Sequence of chain 1.A:
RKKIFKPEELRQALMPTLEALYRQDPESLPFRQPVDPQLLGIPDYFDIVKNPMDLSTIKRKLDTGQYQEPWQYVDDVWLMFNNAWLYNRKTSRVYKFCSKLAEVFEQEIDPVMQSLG

Binding-site contacts:
Ligand atom OAM contacts residue VAL51 of chain 1.A at 4.2 Å.
Ligand atom CAF contacts residue LEU56 of chain 1.A at 4.1 Å (hydrophobic).
Ligand atom CAL contacts residue PHE47 of chain 1.A at 4.0 Å (hydrophobic).
Ligand atom CAS contacts residue LEU45 of chain 1.A at 3.9 Å (hydrophobic).
Ligand atom CAH contacts residue VAL51 of chain 1.A at 4.2 Å (hydrophobic).
Ligand atom CAK contacts residue VAL110 of chain 1.A at 3.7 Å (hydrophobic).
Ligand atom C contacts residue PRO46 of chain 1.A at 3.9 Å (hydrophobic).
Ligand atom NAO contacts residue PRO46 of chain 1.A at 4.2 Å.
Ligand atom CA contacts residue LEU56 of chain 1.A at 3.8 Å (hydrophobic).
Ligand atom OAX contacts residue LEU45 of chain 1.A at 3.8 Å.
Ligand atom OAW contacts residue ARG109 of chain 1.A at 2.8 Å (salt-bridge).
Ligand atom CAL contacts residue PRO46 of chain 1.A at 3.6 Å (hydrophobic).
Ligand atom CAG contacts residue VAL51 of chain 1.A at 4.0 Å (hydrophobic).
Ligand atom OAW contacts residue LEU45 of chain 1.A at 3.5 Å.
Ligand atom O contacts residue VAL110 of chain 1.A at 3.7 Å.
Ligand atom CAR contacts residue LEU45 of chain 1.A at 3.9 Å (hydrophobic).
Ligand atom OAM contacts residue TYR61 of chain 1.A at 4.1 Å.
Ligand atom CAD contacts residue VAL110 of chain 1.A at 3.9 Å (hydrophobic).
Ligand atom CAR contacts residue PRO46 of chain 1.A at 4.0 Å (hydrophobic).
Ligand atom CAK contacts residue VAL51 of chain 1.A at 3.7 Å (hydrophobic).
Ligand atom CAK contacts residue ASN104 of chain 1.A at 4.0 Å.
Ligand atom CAL contacts residue VAL110 of chain 1.A at 4.0 Å (hydrophobic).
Ligand atom CAA contacts residue ILE58 of chain 1.A at 4.2 Å (hydrophobic).
Ligand atom CAC contacts residue ILE58 of chain 1.A at 4.1 Å (hydrophobic).
Ligand atom CAQ contacts residue ARG109 of chain 1.A at 3.9 Å.
Ligand atom OAM contacts residue VAL110 of chain 1.A at 3.8 Å.
Ligand atom CAV contacts residue ARG109 of chain 1.A at 3.8 Å.
Ligand atom CAB contacts residue ASN104 of chain 1.A at 3.5 Å.
Ligand atom CAG contacts residue VAL110 of chain 1.A at 4.0 Å (hydrophobic).
Ligand atom CAC contacts residue ASN104 of chain 1.A at 3.2 Å.
Ligand atom CAE contacts residue LEU56 of chain 1.A at 4.0 Å (hydrophobic).
Ligand atom CAH contacts residue PRO46 of chain 1.A at 3.4 Å (hydrophobic).
Ligand atom CAB contacts residue ILE58 of chain 1.A at 3.9 Å (hydrophobic).
Ligand atom CAE contacts residue VAL110 of chain 1.A at 4.1 Å (hydrophobic).
Ligand atom CAL contacts residue VAL51 of chain 1.A at 3.7 Å (hydrophobic).
Ligand atom CAV contacts residue LEU45 of chain 1.A at 3.5 Å (hydrophobic).
Ligand atom N contacts residue LEU56 of chain 1.A at 3.9 Å.
Ligand atom OAM contacts residue ASN104 of chain 1.A at 3.0 Å (h-bond).
Ligand atom CAT contacts residue LEU45 of chain 1.A at 3.9 Å (hydrophobic).
Ligand atom O contacts residue PRO46 of chain 1.A at 3.4 Å.

This small molecule binds to this protein.
Small molecule (SMILES): CC(=O)c1cn(CC(=O)N2CCC[C@H](C(=O)O)C2)c2ccccc12